Sequence of chain 1.K:
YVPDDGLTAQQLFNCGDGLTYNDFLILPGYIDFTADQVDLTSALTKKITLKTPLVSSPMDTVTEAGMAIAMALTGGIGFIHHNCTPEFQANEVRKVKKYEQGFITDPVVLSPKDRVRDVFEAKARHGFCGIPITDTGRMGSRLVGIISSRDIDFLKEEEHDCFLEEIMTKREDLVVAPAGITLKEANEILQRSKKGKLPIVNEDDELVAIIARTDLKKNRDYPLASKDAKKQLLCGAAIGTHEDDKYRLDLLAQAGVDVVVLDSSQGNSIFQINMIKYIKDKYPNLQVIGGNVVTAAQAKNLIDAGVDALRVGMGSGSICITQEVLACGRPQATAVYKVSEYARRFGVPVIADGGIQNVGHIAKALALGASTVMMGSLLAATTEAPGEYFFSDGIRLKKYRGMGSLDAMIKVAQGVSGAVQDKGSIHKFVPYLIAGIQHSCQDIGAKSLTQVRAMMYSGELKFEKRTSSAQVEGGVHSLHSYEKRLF

Binding-site contacts:
Ligand atom C4 contacts residue ILE335 of chain 1.K at 3.8 Å (hydrophobic).
Ligand atom P contacts residue SER334 of chain 1.K at 3.7 Å.
Ligand atom C5' contacts residue MET75 of chain 1.K at 3.8 Å (hydrophobic).
Ligand atom O3' contacts residue ASP369 of chain 1.K at 2.9 Å (salt-bridge).
Ligand atom O6 contacts residue MET419 of chain 1.K at 2.9 Å (h-bond).
Ligand atom O2P contacts residue GLY392 of chain 1.K at 3.0 Å (h-bond).
Ligand atom O5' contacts residue GLY370 of chain 1.K at 3.3 Å.
Ligand atom N7 contacts residue ILE335 of chain 1.K at 3.4 Å.
Ligand atom O1P contacts residue SER334 of chain 1.K at 2.6 Å (h-bond).
Ligand atom N7 contacts residue MET75 of chain 1.K at 3.8 Å.
Ligand atom O6 contacts residue GLY420 of chain 1.K at 2.5 Å (h-bond).
Ligand atom O2' contacts residue ASP369 of chain 1.K at 2.3 Å (salt-bridge).
Ligand atom O6 contacts residue GLY418 of chain 1.K at 3.3 Å.
Ligand atom O1P contacts residue GLY370 of chain 1.K at 3.5 Å.
Ligand atom N1 contacts residue GLY447 of chain 1.K at 3.8 Å.
Ligand atom C2 contacts residue GLN446 of chain 1.K at 3.4 Å.
Ligand atom O6 contacts residue SER421 of chain 1.K at 3.7 Å.
Ligand atom C2' contacts residue ASP369 of chain 1.K at 3.4 Å.
Ligand atom C2 contacts residue THR338 of chain 1.K at 3.7 Å.
Ligand atom P contacts residue TYR416 of chain 1.K at 3.8 Å.
Ligand atom C6 contacts residue MET419 of chain 1.K at 3.8 Å (hydrophobic).
Ligand atom C2 contacts residue CYS336 of chain 1.K at 3.5 Å (hydrophobic).
Ligand atom C3' contacts residue ASP369 of chain 1.K at 3.6 Å.
Ligand atom O3P contacts residue SER393 of chain 1.K at 3.5 Å (h-bond).
Ligand atom O1P contacts residue GLY371 of chain 1.K at 3.4 Å (h-bond).
Ligand atom N7 contacts residue MET419 of chain 1.K at 3.3 Å (h-bond).
Ligand atom O2P contacts residue SER393 of chain 1.K at 2.6 Å (h-bond).
Ligand atom C8 contacts residue MET75 of chain 1.K at 3.4 Å (hydrophobic).
Ligand atom O1P contacts residue GLY333 of chain 1.K at 3.3 Å.
Ligand atom C5 contacts residue ILE335 of chain 1.K at 3.5 Å (hydrophobic).
Ligand atom N7 contacts residue GLY418 of chain 1.K at 3.8 Å.
Ligand atom O3P contacts residue SER334 of chain 1.K at 3.7 Å.
Ligand atom O3P contacts residue TYR416 of chain 1.K at 2.4 Å (h-bond).
Ligand atom O3' contacts residue SER73 of chain 1.K at 3.3 Å.
Ligand atom P contacts residue SER393 of chain 1.K at 3.6 Å.
Ligand atom C6 contacts residue GLY420 of chain 1.K at 3.5 Å.
Ligand atom N1 contacts residue GLN446 of chain 1.K at 2.9 Å (h-bond).
Ligand atom O6 contacts residue GLY447 of chain 1.K at 3.7 Å.
Ligand atom N3 contacts residue CYS336 of chain 1.K at 3.6 Å.
Ligand atom C8 contacts residue ILE335 of chain 1.K at 3.6 Å (hydrophobic).

The small molecule below binds the protein below.
Small molecule (SMILES): O=c1[nH]cnc2c1ncn2[C@@H]1O[C@H](COP(=O)(O)O)[C@@H](O)[C@H]1O